Binding-site contacts:
Ligand atom C1 contacts residue ASN298 of chain 1.A at 1.4 Å.
Ligand atom C5 contacts residue ASN298 of chain 1.A at 3.6 Å.
Ligand atom C3 contacts residue ASN298 of chain 1.A at 3.8 Å.
Ligand atom N2 contacts residue ASN298 of chain 1.A at 2.9 Å (h-bond).
Ligand atom O7 contacts residue ASN298 of chain 1.A at 3.5 Å (h-bond).
Ligand atom C7 contacts residue ASN298 of chain 1.A at 3.4 Å.
Ligand atom C8 contacts residue ALA287 of chain 1.A at 4.3 Å (hydrophobic).
Ligand atom O5 contacts residue ASN298 of chain 1.A at 2.3 Å (h-bond).
Ligand atom O6 contacts residue GLN296 of chain 1.A at 4.4 Å.
Ligand atom C4 contacts residue ASN298 of chain 1.A at 4.2 Å.
Ligand atom O7 contacts residue LEU289 of chain 1.A at 4.0 Å.
Ligand atom C2 contacts residue ASN298 of chain 1.A at 2.4 Å.

A protein and the small-molecule ligand that binds it are described below.
Small molecule (SMILES): CC(=O)N[C@@H]1[C@@H](O)[C@H](O)[C@@H](CO)O[C@H]1O

Sequence of chain 1.A:
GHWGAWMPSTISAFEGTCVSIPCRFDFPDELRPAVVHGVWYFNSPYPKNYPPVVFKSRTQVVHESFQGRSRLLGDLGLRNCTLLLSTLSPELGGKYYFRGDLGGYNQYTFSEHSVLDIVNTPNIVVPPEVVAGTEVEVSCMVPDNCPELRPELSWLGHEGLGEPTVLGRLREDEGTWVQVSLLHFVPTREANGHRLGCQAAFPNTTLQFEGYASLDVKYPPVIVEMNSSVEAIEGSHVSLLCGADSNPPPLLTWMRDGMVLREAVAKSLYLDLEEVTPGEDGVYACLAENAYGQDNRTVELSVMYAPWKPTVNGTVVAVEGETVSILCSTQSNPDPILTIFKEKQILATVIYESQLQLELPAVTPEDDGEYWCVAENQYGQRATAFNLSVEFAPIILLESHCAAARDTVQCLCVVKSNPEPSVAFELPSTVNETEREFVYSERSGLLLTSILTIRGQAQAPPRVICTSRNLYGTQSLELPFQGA